Binding-site contacts:
Ligand atom C4 contacts residue LEU137 of chain 1.A at 3.7 Å (hydrophobic).
Ligand atom C6 contacts residue LEU137 of chain 1.A at 3.9 Å (hydrophobic).
Ligand atom C4 contacts residue VAL133 of chain 1.A at 4.2 Å (hydrophobic).
Ligand atom C1' contacts residue HIS8 of chain 1.B at 3.1 Å.
Ligand atom C2 contacts residue VAL133 of chain 1.A at 4.1 Å (hydrophobic).
Ligand atom O1' contacts residue ILE130 of chain 1.A at 3.2 Å.
Ligand atom O1' contacts residue HIS8 of chain 1.B at 2.6 Å (h-bond).
Ligand atom O2' contacts residue PHE11 of chain 1.B at 3.8 Å.
Ligand atom C6 contacts residue LEU12 of chain 1.B at 4.2 Å (hydrophobic).
Ligand atom C3 contacts residue VAL133 of chain 1.A at 3.7 Å (hydrophobic).
Ligand atom C3 contacts residue ILE140 of chain 1.B at 4.3 Å (hydrophobic).
Ligand atom C5 contacts residue LEU12 of chain 1.B at 3.5 Å (hydrophobic).
Ligand atom O2 contacts residue ILE130 of chain 1.A at 3.0 Å.
Ligand atom O1' contacts residue ARG134 of chain 1.A at 4.2 Å.
Ligand atom O2' contacts residue HIS8 of chain 1.B at 3.0 Å (h-bond).
Ligand atom C6 contacts residue PHE11 of chain 1.B at 4.0 Å (hydrophobic).
Ligand atom C5 contacts residue LEU137 of chain 1.A at 3.3 Å (hydrophobic).
Ligand atom O2' contacts residue ARG134 of chain 1.A at 2.9 Å (salt-bridge).
Ligand atom C4 contacts residue LEU12 of chain 1.B at 4.3 Å (hydrophobic).
Ligand atom C1' contacts residue ARG134 of chain 1.A at 3.8 Å.
Ligand atom C1 contacts residue HIS8 of chain 1.B at 4.5 Å.
Ligand atom C2 contacts residue ILE130 of chain 1.A at 4.3 Å (hydrophobic).
Ligand atom C1' contacts residue ILE130 of chain 1.A at 4.4 Å (hydrophobic).
Ligand atom O2 contacts residue VAL133 of chain 1.A at 4.4 Å.
Ligand atom C4 contacts residue LEU137 of chain 1.B at 4.1 Å (hydrophobic).
Ligand atom C3 contacts residue LEU137 of chain 1.B at 4.4 Å (hydrophobic).
Ligand atom C6 contacts residue HIS8 of chain 1.B at 4.2 Å.

Sequence of chain 1.B:
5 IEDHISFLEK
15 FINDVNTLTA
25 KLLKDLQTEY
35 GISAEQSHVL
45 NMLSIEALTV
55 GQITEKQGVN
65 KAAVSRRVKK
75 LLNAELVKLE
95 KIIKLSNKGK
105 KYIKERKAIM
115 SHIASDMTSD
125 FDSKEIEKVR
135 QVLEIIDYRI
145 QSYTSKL

A small-molecule ligand and the protein it binds are described below.
Small molecule (SMILES): O=C(O)c1ccccc1O

Sequence of chain 1.A:
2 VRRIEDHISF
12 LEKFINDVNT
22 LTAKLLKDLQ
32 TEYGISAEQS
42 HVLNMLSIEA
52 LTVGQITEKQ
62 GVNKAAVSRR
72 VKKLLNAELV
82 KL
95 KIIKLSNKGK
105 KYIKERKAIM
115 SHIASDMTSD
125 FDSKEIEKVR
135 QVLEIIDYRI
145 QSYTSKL